Sequence of chain 6.A:
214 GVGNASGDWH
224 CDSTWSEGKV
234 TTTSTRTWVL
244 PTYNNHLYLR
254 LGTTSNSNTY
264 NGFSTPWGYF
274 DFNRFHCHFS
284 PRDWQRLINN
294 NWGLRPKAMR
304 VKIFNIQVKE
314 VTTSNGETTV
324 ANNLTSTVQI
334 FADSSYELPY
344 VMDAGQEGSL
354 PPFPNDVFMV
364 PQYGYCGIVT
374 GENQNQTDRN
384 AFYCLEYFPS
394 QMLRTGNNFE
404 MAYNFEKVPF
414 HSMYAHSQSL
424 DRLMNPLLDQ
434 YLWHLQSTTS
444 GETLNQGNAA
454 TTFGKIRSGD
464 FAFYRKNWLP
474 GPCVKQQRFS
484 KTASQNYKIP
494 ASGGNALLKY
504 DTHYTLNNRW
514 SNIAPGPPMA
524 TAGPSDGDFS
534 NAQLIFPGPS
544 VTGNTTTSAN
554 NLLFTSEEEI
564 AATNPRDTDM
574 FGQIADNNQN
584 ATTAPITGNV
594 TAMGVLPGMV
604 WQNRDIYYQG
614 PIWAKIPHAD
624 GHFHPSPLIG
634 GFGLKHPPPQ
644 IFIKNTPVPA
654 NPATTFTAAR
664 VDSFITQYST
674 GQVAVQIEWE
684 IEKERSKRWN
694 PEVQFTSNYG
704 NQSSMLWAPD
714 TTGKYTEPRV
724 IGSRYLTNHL

Sequence of chain 33.A:
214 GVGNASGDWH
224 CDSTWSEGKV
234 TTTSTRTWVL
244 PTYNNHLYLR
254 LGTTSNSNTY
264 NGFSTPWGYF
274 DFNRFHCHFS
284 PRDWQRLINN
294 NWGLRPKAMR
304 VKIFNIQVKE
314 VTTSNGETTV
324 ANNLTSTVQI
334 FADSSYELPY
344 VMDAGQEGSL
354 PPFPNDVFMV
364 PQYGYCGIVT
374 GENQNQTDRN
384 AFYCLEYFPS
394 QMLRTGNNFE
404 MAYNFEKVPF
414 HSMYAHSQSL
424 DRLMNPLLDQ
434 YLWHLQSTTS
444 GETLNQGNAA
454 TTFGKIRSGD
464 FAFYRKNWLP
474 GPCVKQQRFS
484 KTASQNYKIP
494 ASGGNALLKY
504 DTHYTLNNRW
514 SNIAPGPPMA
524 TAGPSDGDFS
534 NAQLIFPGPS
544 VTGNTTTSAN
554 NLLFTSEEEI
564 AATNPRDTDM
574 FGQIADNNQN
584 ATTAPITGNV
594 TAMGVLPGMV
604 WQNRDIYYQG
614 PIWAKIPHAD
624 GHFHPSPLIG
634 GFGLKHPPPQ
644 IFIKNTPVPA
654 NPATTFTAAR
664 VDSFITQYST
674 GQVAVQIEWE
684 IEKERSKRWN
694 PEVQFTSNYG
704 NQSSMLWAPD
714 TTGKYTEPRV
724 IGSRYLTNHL

Binding-site contacts:
Ligand atom N7 contacts residue PRO628 of chain 33.A at 3.3 Å (h-bond).
Ligand atom N1 contacts residue VAL411 of chain 33.A at 4.3 Å.
Ligand atom C4 contacts residue PRO412 of chain 33.A at 4.1 Å (hydrophobic).
Ligand atom O2P contacts residue ASP623 of chain 6.A at 3.2 Å (salt-bridge).
Ligand atom C6 contacts residue PRO412 of chain 33.A at 4.3 Å (hydrophobic).
Ligand atom C8 contacts residue PRO628 of chain 33.A at 3.8 Å (hydrophobic).
Ligand atom N6 contacts residue PRO628 of chain 33.A at 3.4 Å (h-bond).
Ligand atom C8 contacts residue PRO412 of chain 33.A at 4.3 Å (hydrophobic).
Ligand atom C2 contacts residue PRO628 of chain 33.A at 3.5 Å (hydrophobic).
Ligand atom C1' contacts residue HIS627 of chain 33.A at 4.3 Å.
Ligand atom C4 contacts residue PRO628 of chain 33.A at 3.0 Å (hydrophobic).
Ligand atom C2' contacts residue HIS627 of chain 33.A at 3.2 Å.
Ligand atom C6 contacts residue PRO628 of chain 33.A at 2.8 Å (hydrophobic).
Ligand atom N6 contacts residue GLY636 of chain 33.A at 3.2 Å (h-bond).
Ligand atom N6 contacts residue PHE635 of chain 33.A at 3.7 Å.
Ligand atom N7 contacts residue SER629 of chain 33.A at 3.1 Å (h-bond).
Ligand atom N6 contacts residue GLY634 of chain 33.A at 3.8 Å.
Ligand atom C5 contacts residue SER629 of chain 33.A at 3.5 Å.
Ligand atom C3' contacts residue HIS627 of chain 33.A at 4.3 Å.
Ligand atom N3 contacts residue PRO628 of chain 33.A at 3.5 Å (h-bond).
Ligand atom C5 contacts residue PRO628 of chain 33.A at 2.7 Å (hydrophobic).
Ligand atom C1' contacts residue PRO628 of chain 33.A at 3.9 Å (hydrophobic).
Ligand atom C2 contacts residue GLY636 of chain 33.A at 3.2 Å.
Ligand atom N1 contacts residue PRO628 of chain 33.A at 3.2 Å (h-bond).
Ligand atom N9 contacts residue PRO628 of chain 33.A at 3.7 Å.
Ligand atom C5 contacts residue PRO412 of chain 33.A at 4.2 Å (hydrophobic).
Ligand atom C8 contacts residue HIS627 of chain 33.A at 3.5 Å.
Ligand atom C6 contacts residue SER629 of chain 33.A at 3.5 Å.
Ligand atom N7 contacts residue ASN606 of chain 33.A at 4.2 Å.
Ligand atom C8 contacts residue SER629 of chain 33.A at 4.2 Å.
Ligand atom O3' contacts residue PRO628 of chain 33.A at 4.1 Å.
Ligand atom C6 contacts residue GLY636 of chain 33.A at 3.6 Å.
Ligand atom N1 contacts residue GLY636 of chain 33.A at 2.9 Å (h-bond).
Ligand atom C2' contacts residue PRO628 of chain 33.A at 3.6 Å (hydrophobic).
Ligand atom P contacts residue HIS625 of chain 6.A at 3.9 Å.
Ligand atom N7 contacts residue PRO412 of chain 33.A at 4.3 Å.
Ligand atom N7 contacts residue HIS627 of chain 33.A at 4.1 Å.
Ligand atom O1P contacts residue HIS625 of chain 6.A at 2.8 Å (h-bond).
Ligand atom N9 contacts residue PRO412 of chain 33.A at 4.2 Å.
Ligand atom N6 contacts residue SER629 of chain 33.A at 3.0 Å (h-bond).

This protein binds this small molecule.
Small molecule (SMILES): Nc1ncnc2c1ncn2[C@H]1C[C@H](O)[C@@H](COP(=O)(O)O)O1